Sequence of chain 45.D:
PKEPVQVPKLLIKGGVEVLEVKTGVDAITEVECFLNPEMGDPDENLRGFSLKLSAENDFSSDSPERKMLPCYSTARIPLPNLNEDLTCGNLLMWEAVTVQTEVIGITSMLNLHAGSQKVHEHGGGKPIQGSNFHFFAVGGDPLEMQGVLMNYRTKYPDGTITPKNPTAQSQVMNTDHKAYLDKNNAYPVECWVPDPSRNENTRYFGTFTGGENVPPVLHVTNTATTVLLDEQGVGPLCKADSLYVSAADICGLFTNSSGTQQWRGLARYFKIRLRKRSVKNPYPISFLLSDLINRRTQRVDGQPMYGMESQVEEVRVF

Binding-site contacts:
Ligand atom C11 contacts residue PHE270 of chain 45.C at 3.8 Å (hydrophobic).
Ligand atom O9 contacts residue GLN278 of chain 45.C at 3.9 Å.
Ligand atom N5 contacts residue ASN272 of chain 45.C at 3.2 Å (h-bond).
Ligand atom C10 contacts residue GLN278 of chain 45.C at 4.0 Å.
Ligand atom O1A contacts residue ASN272 of chain 45.C at 3.6 Å (h-bond).
Ligand atom O10 contacts residue PHE75 of chain 45.D at 3.8 Å.
Ligand atom O8 contacts residue LYS68 of chain 45.C at 3.4 Å.
Ligand atom O1B contacts residue LYS68 of chain 45.C at 3.9 Å.
Ligand atom C9 contacts residue LEU67 of chain 45.C at 4.1 Å (hydrophobic).
Ligand atom O8 contacts residue ASN272 of chain 45.C at 3.4 Å (h-bond).
Ligand atom C1 contacts residue SER274 of chain 45.C at 4.1 Å.
Ligand atom N5 contacts residue GLN278 of chain 45.C at 3.7 Å.
Ligand atom C8 contacts residue GLN278 of chain 45.C at 3.6 Å.
Ligand atom O1B contacts residue SER274 of chain 45.C at 2.9 Å (h-bond).
Ligand atom O8 contacts residue THR276 of chain 45.C at 3.6 Å.
Ligand atom O1A contacts residue THR276 of chain 45.C at 2.3 Å (h-bond).
Ligand atom C11 contacts residue HIS138 of chain 45.B at 3.1 Å.
Ligand atom C1 contacts residue LYS68 of chain 45.C at 3.6 Å.
Ligand atom O8 contacts residue GLN278 of chain 45.C at 3.4 Å (h-bond).
Ligand atom O9 contacts residue LYS68 of chain 45.C at 2.9 Å (salt-bridge).
Ligand atom C11 contacts residue GLN278 of chain 45.C at 3.5 Å.
Ligand atom C11 contacts residue ASN272 of chain 45.C at 3.6 Å.
Ligand atom C11 contacts residue PHE75 of chain 45.D at 3.3 Å (hydrophobic).
Ligand atom C6 contacts residue ASN272 of chain 45.C at 3.7 Å.
Ligand atom C10 contacts residue PHE75 of chain 45.D at 4.1 Å (hydrophobic).
Ligand atom C11 contacts residue PHE65 of chain 45.C at 3.4 Å (hydrophobic).
Ligand atom C1 contacts residue ASN272 of chain 45.C at 4.1 Å.
Ligand atom C11 contacts residue THR276 of chain 45.C at 3.3 Å.
Ligand atom C5 contacts residue ASN272 of chain 45.C at 4.1 Å.
Ligand atom C9 contacts residue GLN278 of chain 45.C at 3.1 Å.
Ligand atom O7 contacts residue LEU62 of chain 45.C at 4.0 Å.
Ligand atom C10 contacts residue ASN272 of chain 45.C at 3.9 Å.
Ligand atom C7 contacts residue GLN278 of chain 45.C at 3.8 Å.
Ligand atom O1A contacts residue LYS68 of chain 45.C at 2.8 Å.
Ligand atom C1 contacts residue THR276 of chain 45.C at 3.2 Å.
Ligand atom O1B contacts residue THR276 of chain 45.C at 3.5 Å (h-bond).
Ligand atom C9 contacts residue LYS68 of chain 45.C at 3.8 Å.
Ligand atom O9 contacts residue LEU67 of chain 45.C at 3.4 Å.
Ligand atom C6 contacts residue LYS68 of chain 45.C at 4.2 Å.
Ligand atom C11 contacts residue SER274 of chain 45.C at 4.1 Å.

This small molecule binds to this protein.
Small molecule (SMILES): CC(=O)N[C@H]1[C@H]([C@H](O)[C@H](O)CO)O[C@@](O[C@H](CO)[C@@H](O)[C@@H]2O[C@@H](C(=O)O)C[C@H](O)[C@H]2NC(C)=O)(C(=O)O)C[C@@H]1O

Sequence of chain 45.B:
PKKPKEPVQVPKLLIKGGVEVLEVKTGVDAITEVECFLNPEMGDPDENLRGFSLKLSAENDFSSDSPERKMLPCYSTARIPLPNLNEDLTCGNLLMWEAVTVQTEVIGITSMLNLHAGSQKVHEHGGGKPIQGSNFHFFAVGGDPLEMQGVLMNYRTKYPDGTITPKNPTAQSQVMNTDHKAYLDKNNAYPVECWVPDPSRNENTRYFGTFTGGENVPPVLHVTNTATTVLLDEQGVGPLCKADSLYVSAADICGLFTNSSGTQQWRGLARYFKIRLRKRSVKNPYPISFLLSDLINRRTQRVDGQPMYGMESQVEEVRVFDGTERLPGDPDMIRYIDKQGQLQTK

Sequence of chain 45.C:
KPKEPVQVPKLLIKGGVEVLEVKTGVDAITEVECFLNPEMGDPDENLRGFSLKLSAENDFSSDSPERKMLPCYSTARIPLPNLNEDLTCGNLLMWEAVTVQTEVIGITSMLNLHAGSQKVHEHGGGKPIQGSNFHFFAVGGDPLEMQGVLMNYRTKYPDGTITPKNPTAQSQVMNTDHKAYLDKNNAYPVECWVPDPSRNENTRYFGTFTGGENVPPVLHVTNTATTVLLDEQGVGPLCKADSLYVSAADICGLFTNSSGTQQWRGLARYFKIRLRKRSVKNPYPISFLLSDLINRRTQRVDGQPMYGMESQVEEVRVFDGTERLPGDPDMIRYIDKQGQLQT